Sequence of chain 1.A:
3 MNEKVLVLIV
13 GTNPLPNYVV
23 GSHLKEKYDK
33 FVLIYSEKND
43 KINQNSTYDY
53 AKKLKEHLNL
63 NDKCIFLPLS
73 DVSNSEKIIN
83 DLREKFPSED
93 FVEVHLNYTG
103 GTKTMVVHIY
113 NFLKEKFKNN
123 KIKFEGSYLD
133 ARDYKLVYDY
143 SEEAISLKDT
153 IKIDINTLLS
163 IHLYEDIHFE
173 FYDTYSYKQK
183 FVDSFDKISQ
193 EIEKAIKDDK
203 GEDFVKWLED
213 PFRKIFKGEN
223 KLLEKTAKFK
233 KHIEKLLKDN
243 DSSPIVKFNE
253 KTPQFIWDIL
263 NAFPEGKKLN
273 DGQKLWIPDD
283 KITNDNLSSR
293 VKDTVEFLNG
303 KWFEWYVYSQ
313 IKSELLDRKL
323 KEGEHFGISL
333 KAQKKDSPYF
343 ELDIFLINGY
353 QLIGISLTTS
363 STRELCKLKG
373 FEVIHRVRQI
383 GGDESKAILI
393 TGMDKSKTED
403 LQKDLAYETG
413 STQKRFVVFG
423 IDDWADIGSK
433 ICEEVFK

Binding-site contacts:
Ligand atom N6 contacts residue GLY412 of chain 1.A at 3.0 Å (h-bond).
Ligand atom N1 contacts residue GLU386 of chain 1.B at 3.4 Å.
Ligand atom O4' contacts residue PRO18 of chain 1.B at 3.3 Å.
Ligand atom O4' contacts residue THR101 of chain 1.B at 3.3 Å.
Ligand atom OP2 contacts residue LYS105 of chain 1.B at 2.9 Å (salt-bridge).
Ligand atom OP2 contacts residue ASN15 of chain 1.A at 2.9 Å (h-bond).
Ligand atom O4' contacts residue GLY103 of chain 1.B at 3.4 Å (h-bond).
Ligand atom OP2 contacts residue LYS105 of chain 1.A at 2.8 Å (salt-bridge).
Ligand atom OP1 contacts residue ASN15 of chain 1.B at 2.9 Å (h-bond).
Ligand atom OP1 contacts residue TYR130 of chain 1.A at 2.7 Å (h-bond).
Ligand atom O4' contacts residue THR101 of chain 1.A at 3.3 Å.
Ligand atom O4' contacts residue THR104 of chain 1.A at 3.2 Å.
Ligand atom N1 contacts residue SER38 of chain 1.A at 2.8 Å (h-bond).
Ligand atom OP2 contacts residue GLY103 of chain 1.B at 3.4 Å (h-bond).
Ligand atom OP1 contacts residue LYS105 of chain 1.A at 3.0 Å (salt-bridge).
Ligand atom C4' contacts residue THR101 of chain 1.B at 3.3 Å.
Ligand atom N7 contacts residue ALA133 of chain 1.B at 3.4 Å.
Ligand atom O2' contacts residue THR14 of chain 1.A at 2.8 Å (h-bond).
Ligand atom O3' contacts residue GLY103 of chain 1.B at 3.1 Å (h-bond).
Ligand atom OP1 contacts residue LYS105 of chain 1.B at 3.0 Å (salt-bridge).
Ligand atom O4' contacts residue PRO18 of chain 1.A at 3.3 Å.
Ligand atom N7 contacts residue GLY412 of chain 1.A at 3.4 Å.
Ligand atom C8 contacts residue LEU131 of chain 1.B at 3.4 Å (hydrophobic).
Ligand atom N6 contacts residue ASN47 of chain 1.A at 2.9 Å (h-bond).
Ligand atom C4' contacts residue THR101 of chain 1.A at 3.4 Å.
Ligand atom N7 contacts residue ARG134 of chain 1.A at 3.3 Å (salt-bridge).
Ligand atom N6 contacts residue ASN47 of chain 1.B at 2.9 Å (h-bond).
Ligand atom C8 contacts residue LEU131 of chain 1.A at 3.3 Å (hydrophobic).
Ligand atom N7 contacts residue THR411 of chain 1.A at 3.4 Å (h-bond).
Ligand atom N6 contacts residue GLY412 of chain 1.B at 3.0 Å (h-bond).
Ligand atom C4' contacts residue GLY103 of chain 1.B at 3.3 Å.
Ligand atom O2' contacts residue THR14 of chain 1.B at 2.7 Å (h-bond).
Ligand atom C8 contacts residue THR411 of chain 1.A at 3.3 Å.
Ligand atom N1 contacts residue SER38 of chain 1.B at 2.9 Å (h-bond).
Ligand atom OP1 contacts residue TYR130 of chain 1.B at 2.6 Å (h-bond).
Ligand atom O3' contacts residue GLY103 of chain 1.A at 3.3 Å (h-bond).
Ligand atom C2 contacts residue GLU386 of chain 1.B at 3.4 Å.
Ligand atom C8 contacts residue ALA133 of chain 1.B at 3.3 Å (hydrophobic).
Ligand atom OP1 contacts residue GLY13 of chain 1.A at 3.4 Å.
Ligand atom O4' contacts residue THR104 of chain 1.B at 3.3 Å.

Sequence of chain 1.B:
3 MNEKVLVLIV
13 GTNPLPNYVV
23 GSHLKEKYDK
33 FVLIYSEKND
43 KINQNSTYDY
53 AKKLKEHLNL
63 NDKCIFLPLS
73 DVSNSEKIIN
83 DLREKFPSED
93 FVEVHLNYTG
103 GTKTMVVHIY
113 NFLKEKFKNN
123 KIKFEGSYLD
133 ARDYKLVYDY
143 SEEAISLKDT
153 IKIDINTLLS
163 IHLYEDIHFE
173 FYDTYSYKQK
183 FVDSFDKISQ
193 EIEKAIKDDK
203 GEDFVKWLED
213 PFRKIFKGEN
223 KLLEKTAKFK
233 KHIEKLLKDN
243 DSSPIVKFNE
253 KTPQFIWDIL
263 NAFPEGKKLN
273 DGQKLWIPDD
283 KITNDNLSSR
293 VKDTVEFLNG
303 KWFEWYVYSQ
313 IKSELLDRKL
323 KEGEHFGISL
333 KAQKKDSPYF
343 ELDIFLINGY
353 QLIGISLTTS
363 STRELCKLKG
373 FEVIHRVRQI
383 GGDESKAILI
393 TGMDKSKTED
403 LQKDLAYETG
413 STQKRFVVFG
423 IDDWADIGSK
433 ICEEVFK

A protein and the small-molecule ligand that binds it are described below.
Small molecule (SMILES): Nc1ncnc2c1ncn2[C@@H]1O[C@@H]2CO[P](=O)(O)O[C@H]3[C@@H](O)[C@H](n4cnc5c(N)ncnc54)O[C@@H]3CO[P](=O)(O)O[C@H]3[C@@H](O)[C@H](n4cnc5c(N)ncnc54)O[C@@H]3CO[P](=O)(O)O[C@H]3[C@@H](O)[C@H](n4cnc5c(N)ncnc54)O[C@@H]3CO[P](=O)(O)O[C@H]2[C@H]1O